Binding-site contacts:
Ligand atom N1 contacts residue VAL49 of chain 1.D at 3.7 Å.
Ligand atom C10 contacts residue GLU115 of chain 1.D at 4.1 Å.
Ligand atom I contacts residue LEU117 of chain 1.D at 3.7 Å.
Ligand atom O1 contacts residue LYS64 of chain 1.D at 2.7 Å (salt-bridge).
Ligand atom C4 contacts residue VAL49 of chain 1.D at 3.7 Å (hydrophobic).
Ligand atom C1 contacts residue LYS43 of chain 1.D at 3.5 Å.
Ligand atom O1 contacts residue PHE46 of chain 1.D at 4.0 Å.
Ligand atom N contacts residue VAL49 of chain 1.D at 4.0 Å.
Ligand atom C10 contacts residue PHE114 of chain 1.D at 3.9 Å (hydrophobic).
Ligand atom C10 contacts residue VAL182 of chain 1.D at 4.1 Å (hydrophobic).
Ligand atom C12 contacts residue ALA62 of chain 1.D at 3.9 Å (hydrophobic).
Ligand atom C12 contacts residue LEU170 of chain 1.D at 3.9 Å (hydrophobic).
Ligand atom C6 contacts residue VAL49 of chain 1.D at 3.8 Å (hydrophobic).
Ligand atom C2 contacts residue PHE46 of chain 1.D at 3.6 Å (hydrophobic).
Ligand atom C3 contacts residue PHE46 of chain 1.D at 3.8 Å (hydrophobic).
Ligand atom I contacts residue LEU170 of chain 1.D at 4.1 Å.
Ligand atom O contacts residue VAL182 of chain 1.D at 4.1 Å.
Ligand atom C15 contacts residue VAL182 of chain 1.D at 4.2 Å (hydrophobic).
Ligand atom I contacts residue MET116 of chain 1.D at 3.5 Å.
Ligand atom C10 contacts residue LEU117 of chain 1.D at 4.1 Å (hydrophobic).
Ligand atom O1 contacts residue ASP183 of chain 1.D at 3.4 Å.
Ligand atom O contacts residue LYS64 of chain 1.D at 3.6 Å.
Ligand atom O contacts residue PHE114 of chain 1.D at 3.7 Å.
Ligand atom C15 contacts residue LYS64 of chain 1.D at 3.5 Å.
Ligand atom C7 contacts residue VAL49 of chain 1.D at 3.8 Å (hydrophobic).
Ligand atom C11 contacts residue GLU115 of chain 1.D at 3.7 Å.
Ligand atom C15 contacts residue ASP183 of chain 1.D at 4.0 Å.
Ligand atom C3 contacts residue VAL49 of chain 1.D at 3.6 Å (hydrophobic).
Ligand atom O contacts residue ASP183 of chain 1.D at 4.1 Å.
Ligand atom C14 contacts residue VAL182 of chain 1.D at 4.2 Å (hydrophobic).
Ligand atom C11 contacts residue LEU117 of chain 1.D at 3.9 Å (hydrophobic).
Ligand atom N1 contacts residue PHE46 of chain 1.D at 3.5 Å.
Ligand atom C13 contacts residue LEU170 of chain 1.D at 4.0 Å (hydrophobic).
Ligand atom C14 contacts residue VAL49 of chain 1.D at 3.8 Å (hydrophobic).
Ligand atom C10 contacts residue VAL98 of chain 1.D at 4.1 Å (hydrophobic).
Ligand atom C13 contacts residue VAL49 of chain 1.D at 4.2 Å (hydrophobic).
Ligand atom C11 contacts residue ALA62 of chain 1.D at 3.8 Å (hydrophobic).
Ligand atom C contacts residue GLY42 of chain 1.D at 3.9 Å.
Ligand atom I contacts residue ILE41 of chain 1.D at 4.1 Å.
Ligand atom C9 contacts residue VAL182 of chain 1.D at 3.9 Å (hydrophobic).

The protein below binds the small molecule below.
Small molecule (SMILES): O=C(O)c1nc2ccccc2c2[nH]c3c(I)cccc3c12

Sequence of chain 1.D:
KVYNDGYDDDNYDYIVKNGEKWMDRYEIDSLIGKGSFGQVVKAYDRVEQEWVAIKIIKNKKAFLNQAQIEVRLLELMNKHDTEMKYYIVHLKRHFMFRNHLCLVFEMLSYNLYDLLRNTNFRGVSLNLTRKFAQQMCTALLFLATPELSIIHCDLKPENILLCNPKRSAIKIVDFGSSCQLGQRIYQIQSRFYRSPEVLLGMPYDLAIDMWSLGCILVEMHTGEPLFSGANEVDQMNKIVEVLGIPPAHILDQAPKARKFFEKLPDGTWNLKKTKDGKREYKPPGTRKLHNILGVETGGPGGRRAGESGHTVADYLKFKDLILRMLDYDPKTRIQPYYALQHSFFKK